Sequence of chain 1.F:
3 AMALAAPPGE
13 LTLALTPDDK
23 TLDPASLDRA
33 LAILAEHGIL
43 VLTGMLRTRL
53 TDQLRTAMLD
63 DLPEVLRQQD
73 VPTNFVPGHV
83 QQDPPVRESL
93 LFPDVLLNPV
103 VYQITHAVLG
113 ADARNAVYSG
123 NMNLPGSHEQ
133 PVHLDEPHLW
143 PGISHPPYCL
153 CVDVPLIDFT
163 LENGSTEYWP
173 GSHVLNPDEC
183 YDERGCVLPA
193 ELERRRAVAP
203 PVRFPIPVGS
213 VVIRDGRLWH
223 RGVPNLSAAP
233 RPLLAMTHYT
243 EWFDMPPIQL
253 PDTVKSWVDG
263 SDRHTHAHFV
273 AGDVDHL

A small-molecule ligand and the protein it binds are described below.
Small molecule (SMILES): NC[C@H]1O[C@H](O[C@H]2[C@H](O[C@@H]3O[C@H](CO)[C@@H](O)[C@H]3O)[C@@H](O)[C@H](N)C[C@@H]2N)[C@H](N)[C@@H](O)[C@@H]1O

Binding-site contacts:
Ligand atom C1 contacts residue PHE77 of chain 1.F at 3.7 Å (hydrophobic).
Ligand atom C15 contacts residue AKG1 of chain 1.Z at 3.7 Å.
Ligand atom N3 contacts residue ARG216 of chain 1.F at 3.7 Å.
Ligand atom N2 contacts residue VAL119 of chain 1.F at 3.5 Å.
Ligand atom O8 contacts residue ASN76 of chain 1.F at 3.2 Å (h-bond).
Ligand atom N3 contacts residue CYS153 of chain 1.F at 3.7 Å.
Ligand atom O1 contacts residue AKG1 of chain 1.Z at 2.8 Å (h-bond).
Ligand atom C5 contacts residue ASP137 of chain 1.F at 3.8 Å.
Ligand atom C17 contacts residue ASP137 of chain 1.F at 3.8 Å.
Ligand atom C14 contacts residue GLN83 of chain 1.F at 3.4 Å.
Ligand atom N3 contacts residue ASP137 of chain 1.F at 2.6 Å (salt-bridge).
Ligand atom C1 contacts residue HIS135 of chain 1.F at 3.7 Å.
Ligand atom C14 contacts residue ASN123 of chain 1.F at 3.9 Å.
Ligand atom O8 contacts residue ASN123 of chain 1.F at 2.8 Å (h-bond).
Ligand atom N1 contacts residue MET247 of chain 1.F at 3.9 Å.
Ligand atom C12 contacts residue ASP137 of chain 1.F at 3.9 Å.
Ligand atom C17 contacts residue LEU136 of chain 1.F at 3.8 Å (hydrophobic).
Ligand atom O1 contacts residue PHE77 of chain 1.F at 3.4 Å.
Ligand atom O7 contacts residue ALA237 of chain 1.F at 3.7 Å.
Ligand atom C13 contacts residue ASN123 of chain 1.F at 3.6 Å.
Ligand atom O7 contacts residue ASN123 of chain 1.F at 2.8 Å (h-bond).
Ligand atom O3 contacts residue ASP137 of chain 1.F at 3.3 Å (salt-bridge).
Ligand atom C7 contacts residue MET247 of chain 1.F at 3.9 Å (hydrophobic).
Ligand atom O8 contacts residue AKG1 of chain 1.Z at 3.5 Å (h-bond).
Ligand atom O10 contacts residue GLY187 of chain 1.F at 3.9 Å.
Ligand atom O7 contacts residue SER121 of chain 1.F at 3.9 Å.
Ligand atom C6 contacts residue GLU138 of chain 1.F at 3.6 Å.
Ligand atom O1 contacts residue ASN76 of chain 1.F at 3.8 Å.
Ligand atom O6 contacts residue ASP137 of chain 1.F at 3.4 Å.
Ligand atom C7 contacts residue TYR241 of chain 1.F at 4.0 Å (hydrophobic).
Ligand atom C16 contacts residue ASP137 of chain 1.F at 4.0 Å.
Ligand atom C1 contacts residue ASP137 of chain 1.F at 3.5 Å.
Ligand atom O8 contacts residue GLN83 of chain 1.F at 2.5 Å (h-bond).
Ligand atom C5 contacts residue GLU138 of chain 1.F at 3.7 Å.
Ligand atom O10 contacts residue ARG186 of chain 1.F at 2.7 Å (salt-bridge).
Ligand atom C7 contacts residue GLU138 of chain 1.F at 3.6 Å.
Ligand atom C1 contacts residue AKG1 of chain 1.Z at 3.3 Å.
Ligand atom N1 contacts residue GLU138 of chain 1.F at 3.0 Å (salt-bridge).
Ligand atom N4 contacts residue ASN76 of chain 1.F at 3.0 Å (h-bond).
Ligand atom O10 contacts residue LEU136 of chain 1.F at 3.4 Å (h-bond).